Sequence of chain 6.A:
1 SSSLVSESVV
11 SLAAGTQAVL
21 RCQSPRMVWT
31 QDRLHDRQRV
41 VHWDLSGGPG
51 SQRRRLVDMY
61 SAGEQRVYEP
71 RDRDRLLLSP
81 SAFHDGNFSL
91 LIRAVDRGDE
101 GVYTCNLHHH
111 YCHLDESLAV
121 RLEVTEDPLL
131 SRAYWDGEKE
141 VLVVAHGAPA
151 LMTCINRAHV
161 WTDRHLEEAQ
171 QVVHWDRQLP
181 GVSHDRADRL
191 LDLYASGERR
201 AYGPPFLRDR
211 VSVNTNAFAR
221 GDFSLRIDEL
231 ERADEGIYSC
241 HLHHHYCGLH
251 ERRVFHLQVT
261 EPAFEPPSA

The protein below binds the small molecule below.
Small molecule (SMILES): CC(=O)N[C@@H]1[C@@H](O)[C@H](O)[C@@H](CO)O[C@H]1O

Binding-site contacts:
Ligand atom C8 contacts residue ASN87 of chain 6.A at 4.3 Å.
Ligand atom C5 contacts residue ASN87 of chain 6.A at 3.7 Å.
Ligand atom O7 contacts residue ASN87 of chain 6.A at 3.0 Å (h-bond).
Ligand atom O4 contacts residue LEU151 of chain 6.A at 4.1 Å.
Ligand atom C7 contacts residue ASP85 of chain 6.A at 4.4 Å.
Ligand atom O6 contacts residue LEU91 of chain 6.A at 4.1 Å.
Ligand atom C1 contacts residue SER89 of chain 6.A at 4.5 Å.
Ligand atom C6 contacts residue LEU151 of chain 6.A at 3.8 Å (hydrophobic).
Ligand atom C4 contacts residue ASN87 of chain 6.A at 4.2 Å.
Ligand atom C1 contacts residue ASN87 of chain 6.A at 1.4 Å.
Ligand atom C7 contacts residue ASN87 of chain 6.A at 3.1 Å.
Ligand atom O7 contacts residue ASP85 of chain 6.A at 3.4 Å (salt-bridge).
Ligand atom C6 contacts residue LEU91 of chain 6.A at 3.7 Å (hydrophobic).
Ligand atom O5 contacts residue ASN87 of chain 6.A at 2.4 Å (h-bond).
Ligand atom C5 contacts residue LEU151 of chain 6.A at 4.1 Å (hydrophobic).
Ligand atom C3 contacts residue ASN87 of chain 6.A at 3.8 Å.
Ligand atom N2 contacts residue ASN87 of chain 6.A at 2.8 Å (h-bond).
Ligand atom C2 contacts residue ASN87 of chain 6.A at 2.4 Å.